Sequence of chain 1.D:
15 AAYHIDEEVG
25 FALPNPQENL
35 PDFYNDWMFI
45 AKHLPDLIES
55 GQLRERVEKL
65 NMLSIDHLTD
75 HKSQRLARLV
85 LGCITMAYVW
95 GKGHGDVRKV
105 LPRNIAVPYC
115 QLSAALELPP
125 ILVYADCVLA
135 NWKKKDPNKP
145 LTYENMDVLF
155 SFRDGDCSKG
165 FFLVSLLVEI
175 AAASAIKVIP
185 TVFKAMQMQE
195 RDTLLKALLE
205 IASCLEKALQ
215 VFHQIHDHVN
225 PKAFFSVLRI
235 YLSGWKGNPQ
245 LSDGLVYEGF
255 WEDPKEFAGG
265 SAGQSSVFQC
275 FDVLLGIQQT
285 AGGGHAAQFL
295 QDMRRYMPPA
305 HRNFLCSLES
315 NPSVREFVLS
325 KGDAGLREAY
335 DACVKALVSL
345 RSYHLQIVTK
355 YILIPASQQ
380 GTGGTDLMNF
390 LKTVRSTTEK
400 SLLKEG

This small molecule binds to this protein.
Small molecule (SMILES): N[C@@H](CC(=O)c1ccccc1NC=O)C(=O)O

Binding-site contacts:
Ligand atom CAJ contacts residue LYS354 of chain 1.D at 4.0 Å.
Ligand atom CD2 contacts residue HIS220 of chain 1.D at 4.4 Å.
Ligand atom CAH contacts residue LYS354 of chain 1.D at 4.0 Å.
Ligand atom CAI contacts residue LYS354 of chain 1.D at 3.2 Å.
Ligand atom CD2 contacts residue LYS354 of chain 1.D at 3.4 Å.
Ligand atom CAG contacts residue LYS354 of chain 1.D at 3.5 Å.
Ligand atom N contacts residue ASP221 of chain 1.D at 3.9 Å.
Ligand atom N contacts residue HIS220 of chain 1.D at 3.5 Å.
Ligand atom CAJ contacts residue HIS220 of chain 1.D at 4.4 Å.
Ligand atom CAO contacts residue LYS354 of chain 1.D at 3.0 Å.
Ligand atom CG contacts residue LYS354 of chain 1.D at 4.1 Å.
Ligand atom CB contacts residue HIS220 of chain 1.D at 3.7 Å.
Ligand atom CB contacts residue LYS354 of chain 1.D at 4.0 Å.
Ligand atom NAL contacts residue LYS354 of chain 1.D at 3.2 Å (salt-bridge).
Ligand atom CA contacts residue HIS220 of chain 1.D at 4.2 Å.